Binding-site contacts:
Ligand atom C8 contacts residue ASN346 of chain 1.C at 3.9 Å.
Ligand atom C6 contacts residue GLU181 of chain 1.C at 4.0 Å.
Ligand atom C6 contacts residue NAG1 of chain 1.TA at 4.0 Å.
Ligand atom O3 contacts residue CYS413 of chain 1.C at 3.9 Å.
Ligand atom C3 contacts residue ASN232 of chain 1.C at 3.8 Å.
Ligand atom O6 contacts residue GLU181 of chain 1.C at 3.3 Å (salt-bridge).
Ligand atom C2 contacts residue SER415 of chain 1.C at 4.1 Å.
Ligand atom O6 contacts residue CYS413 of chain 1.C at 4.2 Å.
Ligand atom N2 contacts residue SER415 of chain 1.C at 3.6 Å.
Ligand atom O7 contacts residue ASN232 of chain 1.C at 3.6 Å.
Ligand atom O4 contacts residue GLU181 of chain 1.C at 4.2 Å.
Ligand atom C3 contacts residue VAL414 of chain 1.C at 3.8 Å (hydrophobic).
Ligand atom O7 contacts residue PRO182 of chain 1.C at 4.0 Å.
Ligand atom C1 contacts residue SER415 of chain 1.C at 3.8 Å.
Ligand atom C2 contacts residue ASN232 of chain 1.C at 2.5 Å.
Ligand atom C4 contacts residue VAL414 of chain 1.C at 4.0 Å (hydrophobic).
Ligand atom C5 contacts residue NAG1 of chain 1.TA at 4.0 Å.
Ligand atom C5 contacts residue ASN232 of chain 1.C at 3.6 Å.
Ligand atom O5 contacts residue NAG1 of chain 1.TA at 3.6 Å (h-bond).
Ligand atom O6 contacts residue GLY348 of chain 1.C at 3.4 Å (h-bond).
Ligand atom O4 contacts residue VAL414 of chain 1.C at 3.8 Å.
Ligand atom C6 contacts residue GLY348 of chain 1.C at 4.1 Å.
Ligand atom O5 contacts residue ASN232 of chain 1.C at 2.3 Å (h-bond).
Ligand atom N2 contacts residue ASN232 of chain 1.C at 2.9 Å (h-bond).
Ligand atom C1 contacts residue GLU181 of chain 1.C at 3.8 Å.
Ligand atom C4 contacts residue ASN232 of chain 1.C at 4.2 Å.
Ligand atom C1 contacts residue NAG1 of chain 1.TA at 4.1 Å.
Ligand atom C3 contacts residue GLU181 of chain 1.C at 3.6 Å.
Ligand atom C2 contacts residue GLU181 of chain 1.C at 3.6 Å.
Ligand atom O5 contacts residue GLU181 of chain 1.C at 3.6 Å.
Ligand atom O3 contacts residue GLU181 of chain 1.C at 3.2 Å (salt-bridge).
Ligand atom C1 contacts residue ASN232 of chain 1.C at 1.4 Å.
Ligand atom O4 contacts residue GLN408 of chain 1.C at 3.5 Å (h-bond).
Ligand atom C7 contacts residue ASN232 of chain 1.C at 3.5 Å.
Ligand atom O7 contacts residue GLU181 of chain 1.C at 4.1 Å.
Ligand atom C8 contacts residue LEU231 of chain 1.C at 4.1 Å (hydrophobic).
Ligand atom C5 contacts residue VAL414 of chain 1.C at 3.7 Å (hydrophobic).
Ligand atom O6 contacts residue SER179 of chain 1.C at 3.7 Å.
Ligand atom C4 contacts residue GLU181 of chain 1.C at 3.4 Å.
Ligand atom C5 contacts residue GLU181 of chain 1.C at 4.0 Å.

The small molecule below binds the protein below.
Small molecule (SMILES): CC(=O)N[C@H]1[C@H](O[C@H]2[C@H](O)[C@@H](NC(C)=O)CO[C@@H]2CO)O[C@H](CO)[C@@H](O[C@@H]2O[C@H](CO[C@H]3O[C@H](CO)[C@@H](O)[C@H](O)[C@@H]3O)[C@@H](O)[C@H](O[C@H]3O[C@H](CO)[C@@H](O)[C@H](O)[C@@H]3O[C@H]3O[C@H](CO)[C@@H](O)[C@H](O)[C@@H]3O)[C@@H]2O)[C@@H]1O

Sequence of chain 1.C:
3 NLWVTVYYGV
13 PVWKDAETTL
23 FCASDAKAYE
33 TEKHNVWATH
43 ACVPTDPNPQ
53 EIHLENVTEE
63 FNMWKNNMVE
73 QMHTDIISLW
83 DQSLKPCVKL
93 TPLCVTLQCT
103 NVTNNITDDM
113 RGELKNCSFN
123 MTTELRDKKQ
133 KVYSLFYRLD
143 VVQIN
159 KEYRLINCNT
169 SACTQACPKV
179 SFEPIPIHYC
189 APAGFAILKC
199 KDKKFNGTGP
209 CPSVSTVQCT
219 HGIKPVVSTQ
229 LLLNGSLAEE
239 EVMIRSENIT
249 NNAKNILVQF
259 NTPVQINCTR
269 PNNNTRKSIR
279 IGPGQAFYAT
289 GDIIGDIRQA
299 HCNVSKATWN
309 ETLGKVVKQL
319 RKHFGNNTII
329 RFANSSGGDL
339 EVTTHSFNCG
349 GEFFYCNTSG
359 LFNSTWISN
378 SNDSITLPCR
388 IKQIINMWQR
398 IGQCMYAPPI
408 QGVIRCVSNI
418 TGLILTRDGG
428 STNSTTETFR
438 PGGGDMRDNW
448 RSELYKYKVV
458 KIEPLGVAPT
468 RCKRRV